Binding-site contacts:
Ligand atom O1A contacts residue TYR324 of chain 4.A at 3.1 Å (h-bond).
Ligand atom C3 contacts residue ASP70 of chain 4.A at 3.1 Å.
Ligand atom O6 contacts residue TYR324 of chain 4.A at 3.3 Å (h-bond).
Ligand atom C2 contacts residue ASP70 of chain 4.A at 3.8 Å.
Ligand atom C9 contacts residue ARG144 of chain 4.A at 4.1 Å.
Ligand atom O1B contacts residue ARG290 of chain 4.A at 3.0 Å (salt-bridge).
Ligand atom C2 contacts residue TYR324 of chain 4.A at 2.9 Å (hydrophobic).
Ligand atom C1 contacts residue ARG37 of chain 4.A at 3.8 Å.
Ligand atom C3 contacts residue ARG37 of chain 4.A at 3.7 Å.
Ligand atom C4 contacts residue ASP70 of chain 4.A at 3.3 Å.
Ligand atom C9 contacts residue GLU197 of chain 4.A at 3.9 Å.
Ligand atom C91 contacts residue GLU197 of chain 4.A at 3.9 Å.
Ligand atom C3 contacts residue TYR324 of chain 4.A at 3.2 Å (hydrophobic).
Ligand atom C6 contacts residue GLU197 of chain 4.A at 3.8 Å.
Ligand atom C82 contacts residue ILE142 of chain 4.A at 4.0 Å (hydrophobic).
Ligand atom O10 contacts residue ARG71 of chain 4.A at 2.5 Å (salt-bridge).
Ligand atom C10 contacts residue ARG71 of chain 4.A at 3.6 Å.
Ligand atom O1A contacts residue ARG212 of chain 4.A at 3.3 Å (salt-bridge).
Ligand atom N4 contacts residue ASP70 of chain 4.A at 2.7 Å (salt-bridge).
Ligand atom C91 contacts residue GLU196 of chain 4.A at 3.3 Å.
Ligand atom C9 contacts residue GLU196 of chain 4.A at 3.5 Å.
Ligand atom C6 contacts residue TYR324 of chain 4.A at 3.7 Å (hydrophobic).
Ligand atom C1 contacts residue TYR324 of chain 4.A at 2.9 Å (hydrophobic).
Ligand atom N4 contacts residue GLU38 of chain 4.A at 2.9 Å (salt-bridge).
Ligand atom C2 contacts residue ARG37 of chain 4.A at 4.2 Å.
Ligand atom O1B contacts residue TYR324 of chain 4.A at 3.3 Å (h-bond).
Ligand atom C11 contacts residue ILE142 of chain 4.A at 3.7 Å (hydrophobic).
Ligand atom O1A contacts residue ARG290 of chain 4.A at 2.9 Å (salt-bridge).
Ligand atom C3 contacts residue GLU38 of chain 4.A at 3.3 Å.
Ligand atom C91 contacts residue ARG212 of chain 4.A at 3.7 Å.
Ligand atom C11 contacts residue TRP98 of chain 4.A at 3.8 Å (hydrophobic).
Ligand atom C82 contacts residue ARG144 of chain 4.A at 4.0 Å.
Ligand atom C4 contacts residue GLU38 of chain 4.A at 3.5 Å.
Ligand atom C81 contacts residue ALA166 of chain 4.A at 4.0 Å (hydrophobic).
Ligand atom O1B contacts residue ARG37 of chain 4.A at 2.7 Å (salt-bridge).
Ligand atom C1 contacts residue ARG290 of chain 4.A at 3.6 Å.
Ligand atom C4 contacts residue TYR324 of chain 4.A at 3.8 Å (hydrophobic).
Ligand atom O10 contacts residue ASP70 of chain 4.A at 3.3 Å.
Ligand atom C11 contacts residue ARG71 of chain 4.A at 4.1 Å.
Ligand atom C5 contacts residue ASP70 of chain 4.A at 3.6 Å.

Sequence of chain 4.A:
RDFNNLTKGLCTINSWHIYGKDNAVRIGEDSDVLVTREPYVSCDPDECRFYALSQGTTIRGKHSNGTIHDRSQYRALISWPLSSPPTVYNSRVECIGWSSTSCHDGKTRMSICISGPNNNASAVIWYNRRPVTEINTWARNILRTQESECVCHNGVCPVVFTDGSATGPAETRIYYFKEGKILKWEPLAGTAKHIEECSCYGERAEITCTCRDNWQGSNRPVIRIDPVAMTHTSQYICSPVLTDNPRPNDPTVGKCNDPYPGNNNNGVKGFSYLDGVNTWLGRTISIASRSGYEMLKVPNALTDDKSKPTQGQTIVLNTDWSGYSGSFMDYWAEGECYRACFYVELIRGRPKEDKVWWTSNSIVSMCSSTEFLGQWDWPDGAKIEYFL

This small molecule binds to this protein.
Small molecule (SMILES): CCN(CC)C(=O)[C@@H]1OC(C(=O)O)=C[C@H](N)[C@H]1NC(C)=O